Binding-site contacts:
Ligand atom OP1 contacts residue THR268 of chain 1.A at 2.5 Å (h-bond).
Ligand atom OP2 contacts residue SER273 of chain 1.A at 3.7 Å.
Ligand atom N3 contacts residue CTP1 of chain 1.I at 3.3 Å (h-bond).
Ligand atom OP2 contacts residue ALA274 of chain 1.A at 3.4 Å.
Ligand atom O3' contacts residue ARG294 of chain 1.A at 3.2 Å (salt-bridge).
Ligand atom OP1 contacts residue ARG294 of chain 1.A at 3.0 Å (salt-bridge).
Ligand atom O2 contacts residue ARG331 of chain 1.A at 2.7 Å (salt-bridge).
Ligand atom C4 contacts residue CTP1 of chain 1.I at 3.5 Å.
Ligand atom C1' contacts residue TYR303 of chain 1.A at 3.3 Å (hydrophobic).
Ligand atom OP1 contacts residue ILE344 of chain 1.A at 3.7 Å.
Ligand atom O3' contacts residue PRO343 of chain 1.A at 3.5 Å.
Ligand atom O4' contacts residue TYR303 of chain 1.A at 3.4 Å (h-bond).
Ligand atom C1' contacts residue ASN341 of chain 1.A at 3.6 Å.
Ligand atom OP1 contacts residue ILE344 of chain 1.A at 2.7 Å (h-bond).
Ligand atom O5' contacts residue THR272 of chain 1.A at 3.3 Å (h-bond).
Ligand atom OP1 contacts residue GLN295 of chain 1.A at 3.3 Å.
Ligand atom O2 contacts residue LYS298 of chain 1.A at 3.5 Å.
Ligand atom C5' contacts residue ARG294 of chain 1.A at 3.6 Å.
Ligand atom C2' contacts residue TYR303 of chain 1.A at 3.6 Å (hydrophobic).
Ligand atom O4' contacts residue ASN341 of chain 1.A at 3.2 Å.
Ligand atom C3' contacts residue ASP546 of chain 1.A at 3.5 Å.
Ligand atom OP1 contacts residue THR266 of chain 1.A at 2.8 Å (h-bond).
Ligand atom C5' contacts residue ILE342 of chain 1.A at 3.1 Å (hydrophobic).
Ligand atom C4' contacts residue ILE342 of chain 1.A at 3.5 Å (hydrophobic).
Ligand atom O2 contacts residue ASN341 of chain 1.A at 2.9 Å (h-bond).
Ligand atom OP1 contacts residue ARG345 of chain 1.A at 2.9 Å (salt-bridge).
Ligand atom OP1 contacts residue PRO343 of chain 1.A at 3.5 Å.
Ligand atom C2 contacts residue CTP1 of chain 1.I at 3.6 Å.
Ligand atom C1' contacts residue GLN340 of chain 1.A at 3.5 Å.
Ligand atom O4' contacts residue HIS545 of chain 1.A at 3.5 Å.
Ligand atom C2' contacts residue GLN340 of chain 1.A at 3.6 Å.
Ligand atom C5 contacts residue CTP1 of chain 1.I at 3.6 Å.
Ligand atom P contacts residue ARG294 of chain 1.A at 3.6 Å.
Ligand atom C2' contacts residue ASN341 of chain 1.A at 3.5 Å.
Ligand atom OP1 contacts residue THR272 of chain 1.A at 2.8 Å (h-bond).
Ligand atom OP1 contacts residue LYS267 of chain 1.A at 2.6 Å (salt-bridge).
Ligand atom O5' contacts residue ARG294 of chain 1.A at 3.5 Å (salt-bridge).
Ligand atom OP2 contacts residue ARG345 of chain 1.A at 3.2 Å (salt-bridge).
Ligand atom P contacts residue THR268 of chain 1.A at 3.6 Å.
Ligand atom O3' contacts residue THR268 of chain 1.A at 3.6 Å.

Sequence of chain 1.A:
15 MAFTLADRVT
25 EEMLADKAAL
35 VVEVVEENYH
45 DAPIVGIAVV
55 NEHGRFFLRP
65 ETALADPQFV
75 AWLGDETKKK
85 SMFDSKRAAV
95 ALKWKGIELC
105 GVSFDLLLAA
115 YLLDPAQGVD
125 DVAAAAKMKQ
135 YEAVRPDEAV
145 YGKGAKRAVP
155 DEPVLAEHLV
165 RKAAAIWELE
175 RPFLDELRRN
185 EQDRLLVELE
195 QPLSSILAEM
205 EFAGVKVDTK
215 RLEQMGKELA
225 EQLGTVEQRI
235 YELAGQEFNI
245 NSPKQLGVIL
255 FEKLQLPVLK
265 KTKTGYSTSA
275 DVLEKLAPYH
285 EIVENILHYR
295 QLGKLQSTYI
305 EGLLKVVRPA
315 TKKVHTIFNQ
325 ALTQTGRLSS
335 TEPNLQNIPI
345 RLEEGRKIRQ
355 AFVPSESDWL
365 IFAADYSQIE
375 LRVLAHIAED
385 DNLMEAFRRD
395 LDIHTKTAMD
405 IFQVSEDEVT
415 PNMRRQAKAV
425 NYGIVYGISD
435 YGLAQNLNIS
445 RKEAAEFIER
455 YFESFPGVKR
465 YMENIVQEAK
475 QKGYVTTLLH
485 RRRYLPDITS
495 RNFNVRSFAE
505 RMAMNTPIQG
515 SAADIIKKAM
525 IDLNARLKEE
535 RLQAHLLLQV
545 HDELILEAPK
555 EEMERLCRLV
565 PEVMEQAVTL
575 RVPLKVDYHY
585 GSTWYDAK

A small-molecule ligand and the protein it binds are described below.
Small molecule (SMILES): Cc1cn([C@H]2C[C@H](O[P](=O)(O)OC[C@H]3O[C@@H](n4ccc(N)nc4=O)C[C@@H]3O[P](=O)(O)OC[C@@H]3CC[C@H](n4ccc(N)nc4=O)O3)[C@@H](CO[P](=O)(O)O[C@H]3C[C@H](n4ccc(N)nc4=O)O[C@@H]3CO[P](=O)(O)O[C@H]3C[C@H](n4cnc5c4NC=NC5N)O[C@@H]3CO[P](=O)(O)O[C@H]3C[C@H](n4cnc5c(=O)[nH]c(N)nc54)O[C@@H]3CO[P](=O)(O)O[C@H]3C[C@H](n4cc(C)c(=O)[nH]c4=O)O[C@@H]3CO[P](=O)(O)O[C@H]3C[C@H](n4ccc(N)nc4=O)O[C@@H]3CO[P](=O)(O)O[C@H]3C[C@H](n4ccc(N)nc4=O)O[C@@H]3CO)O2)c(=O)[nH]c1=O